Binding-site contacts:
Ligand atom C5 contacts residue THR347 of chain 1.B at 3.5 Å.
Ligand atom C2 contacts residue TRP93 of chain 1.B at 3.8 Å (hydrophobic).
Ligand atom O3 contacts residue PRO316 of chain 1.B at 4.0 Å.
Ligand atom C1 contacts residue ARG228 of chain 1.B at 3.6 Å.
Ligand atom C4 contacts residue THR347 of chain 1.B at 3.4 Å.
Ligand atom O1 contacts residue ASP108 of chain 1.B at 4.5 Å.
Ligand atom C2 contacts residue THR347 of chain 1.B at 3.9 Å.
Ligand atom O3 contacts residue GLU285 of chain 1.B at 4.0 Å.
Ligand atom C1 contacts residue MG1 of chain 1.F at 3.8 Å.
Ligand atom C1 contacts residue ASP108 of chain 1.B at 3.7 Å.
Ligand atom C3 contacts residue ASN313 of chain 1.B at 4.2 Å.
Ligand atom O1 contacts residue THR347 of chain 1.B at 4.1 Å.
Ligand atom O1 contacts residue TRP283 of chain 1.B at 4.4 Å.
Ligand atom C4 contacts residue LEU348 of chain 1.B at 4.0 Å (hydrophobic).
Ligand atom O2 contacts residue ARG228 of chain 1.B at 3.2 Å (salt-bridge).
Ligand atom O3 contacts residue ASN313 of chain 1.B at 2.6 Å (h-bond).
Ligand atom O1 contacts residue ARG228 of chain 1.B at 3.4 Å (salt-bridge).
Ligand atom O3 contacts residue THR347 of chain 1.B at 3.5 Å (h-bond).
Ligand atom C5 contacts residue GLU285 of chain 1.B at 3.9 Å.
Ligand atom O4 contacts residue ASN313 of chain 1.B at 2.9 Å (h-bond).
Ligand atom O4 contacts residue ARG228 of chain 1.B at 3.9 Å.
Ligand atom C4 contacts residue TRP93 of chain 1.B at 4.1 Å (hydrophobic).
Ligand atom O4 contacts residue TRP283 of chain 1.B at 4.1 Å.
Ligand atom O1 contacts residue ASP153 of chain 1.B at 3.6 Å.
Ligand atom O4 contacts residue THR347 of chain 1.B at 4.0 Å.
Ligand atom C1 contacts residue TRP93 of chain 1.B at 4.5 Å (hydrophobic).
Ligand atom C2 contacts residue ASP108 of chain 1.B at 4.1 Å.
Ligand atom O2 contacts residue MG1 of chain 1.F at 3.9 Å.
Ligand atom C4 contacts residue PRO316 of chain 1.B at 4.4 Å (hydrophobic).
Ligand atom C1 contacts residue THR347 of chain 1.B at 4.4 Å.
Ligand atom C3 contacts residue THR347 of chain 1.B at 3.3 Å.
Ligand atom O1 contacts residue TYR89 of chain 1.B at 4.1 Å.
Ligand atom O2 contacts residue ASP108 of chain 1.B at 3.2 Å (salt-bridge).
Ligand atom C5 contacts residue ASN313 of chain 1.B at 2.9 Å.
Ligand atom O1 contacts residue MG1 of chain 1.F at 3.5 Å.
Ligand atom O4 contacts residue GLU285 of chain 1.B at 2.9 Å (salt-bridge).

Sequence of chain 1.B:
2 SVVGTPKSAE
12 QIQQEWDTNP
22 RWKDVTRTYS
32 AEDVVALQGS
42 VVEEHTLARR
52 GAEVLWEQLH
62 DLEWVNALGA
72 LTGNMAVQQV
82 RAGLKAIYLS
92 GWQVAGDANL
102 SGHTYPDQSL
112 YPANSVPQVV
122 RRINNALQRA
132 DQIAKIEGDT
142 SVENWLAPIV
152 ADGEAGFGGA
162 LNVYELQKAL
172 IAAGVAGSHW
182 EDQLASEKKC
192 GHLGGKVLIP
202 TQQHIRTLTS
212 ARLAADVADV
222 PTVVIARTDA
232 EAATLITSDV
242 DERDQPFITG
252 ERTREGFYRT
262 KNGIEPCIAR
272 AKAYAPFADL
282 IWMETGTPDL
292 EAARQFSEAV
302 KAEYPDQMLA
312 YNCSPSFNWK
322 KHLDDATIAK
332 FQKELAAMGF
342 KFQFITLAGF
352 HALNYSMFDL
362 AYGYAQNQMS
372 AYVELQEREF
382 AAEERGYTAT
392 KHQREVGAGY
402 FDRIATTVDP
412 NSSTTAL

This small molecule binds to this protein.
Small molecule (SMILES): C=C(CC(=O)O)C(=O)O